Binding-site contacts:
Ligand atom C2 contacts residue ASN122 of chain 1.A at 2.5 Å.
Ligand atom C1 contacts residue ASN122 of chain 1.A at 1.4 Å.
Ligand atom C8 contacts residue ALA123 of chain 1.A at 3.3 Å (hydrophobic).
Ligand atom N2 contacts residue ALA123 of chain 1.A at 4.2 Å.
Ligand atom O5 contacts residue ASN125 of chain 1.A at 4.3 Å.
Ligand atom C4 contacts residue ASN122 of chain 1.A at 4.2 Å.
Ligand atom O5 contacts residue ASN122 of chain 1.A at 2.3 Å (h-bond).
Ligand atom C7 contacts residue ALA123 of chain 1.A at 4.2 Å (hydrophobic).
Ligand atom C1 contacts residue ASN125 of chain 1.A at 4.1 Å.
Ligand atom C3 contacts residue ASN122 of chain 1.A at 3.8 Å.
Ligand atom C7 contacts residue ASN122 of chain 1.A at 4.2 Å.
Ligand atom N2 contacts residue ASN122 of chain 1.A at 3.0 Å (h-bond).
Ligand atom O7 contacts residue ASN122 of chain 1.A at 4.5 Å.
Ligand atom C5 contacts residue ASN122 of chain 1.A at 3.6 Å.

The protein below binds the small molecule below.
Small molecule (SMILES): CC(=O)N[C@@H]1[C@@H](O)[C@H](O)[C@@H](CO)O[C@H]1O

Sequence of chain 1.A:
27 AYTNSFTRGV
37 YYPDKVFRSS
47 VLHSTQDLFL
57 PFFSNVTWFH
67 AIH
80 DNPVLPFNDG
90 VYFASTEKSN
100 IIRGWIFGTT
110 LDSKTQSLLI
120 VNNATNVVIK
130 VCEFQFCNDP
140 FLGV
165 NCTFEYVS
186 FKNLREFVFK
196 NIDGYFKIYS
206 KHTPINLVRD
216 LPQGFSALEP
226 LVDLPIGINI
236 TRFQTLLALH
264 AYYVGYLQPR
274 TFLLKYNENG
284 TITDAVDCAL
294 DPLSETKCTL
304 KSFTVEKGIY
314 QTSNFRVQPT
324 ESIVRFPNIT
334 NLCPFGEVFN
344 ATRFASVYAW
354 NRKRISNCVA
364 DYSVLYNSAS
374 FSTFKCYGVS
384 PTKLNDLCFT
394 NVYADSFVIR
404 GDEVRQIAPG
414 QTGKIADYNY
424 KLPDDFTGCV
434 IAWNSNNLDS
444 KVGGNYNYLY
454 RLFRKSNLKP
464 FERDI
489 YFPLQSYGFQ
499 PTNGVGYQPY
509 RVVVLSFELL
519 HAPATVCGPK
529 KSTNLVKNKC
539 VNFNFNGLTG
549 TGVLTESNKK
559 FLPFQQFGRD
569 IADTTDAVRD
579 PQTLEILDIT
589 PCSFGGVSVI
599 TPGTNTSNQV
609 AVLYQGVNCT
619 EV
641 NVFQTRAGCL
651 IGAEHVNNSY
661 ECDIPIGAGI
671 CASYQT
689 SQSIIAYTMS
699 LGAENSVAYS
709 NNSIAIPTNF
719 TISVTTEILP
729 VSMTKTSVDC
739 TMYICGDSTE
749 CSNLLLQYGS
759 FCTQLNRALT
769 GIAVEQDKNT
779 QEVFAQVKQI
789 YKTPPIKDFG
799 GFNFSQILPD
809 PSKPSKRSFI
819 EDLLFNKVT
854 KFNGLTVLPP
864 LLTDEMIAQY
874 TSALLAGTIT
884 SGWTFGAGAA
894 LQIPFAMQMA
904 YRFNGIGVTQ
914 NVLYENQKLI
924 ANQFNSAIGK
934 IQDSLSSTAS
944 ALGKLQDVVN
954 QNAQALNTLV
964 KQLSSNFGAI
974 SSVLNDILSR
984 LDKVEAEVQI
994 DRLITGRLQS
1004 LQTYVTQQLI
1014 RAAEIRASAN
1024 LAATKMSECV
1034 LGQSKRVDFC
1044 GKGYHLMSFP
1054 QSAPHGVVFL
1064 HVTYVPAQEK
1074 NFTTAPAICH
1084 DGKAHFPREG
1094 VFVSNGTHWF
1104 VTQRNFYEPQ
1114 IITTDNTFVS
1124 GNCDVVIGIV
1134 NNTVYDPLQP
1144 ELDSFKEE